Sequence of chain 1.A:
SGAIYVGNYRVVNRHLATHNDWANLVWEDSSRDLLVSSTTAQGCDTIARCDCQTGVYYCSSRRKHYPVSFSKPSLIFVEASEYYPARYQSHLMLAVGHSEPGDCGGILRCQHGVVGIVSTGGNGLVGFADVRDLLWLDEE

Binding-site contacts:
Ligand atom N7 contacts residue GLN59 of chain 1.A at 4.3 Å.
Ligand atom C5 contacts residue LYS78 of chain 1.A at 4.1 Å.
Ligand atom N7 contacts residue LYS78 of chain 1.A at 3.0 Å (salt-bridge).
Ligand atom N7 contacts residue SER77 of chain 1.A at 4.0 Å.
Ligand atom N2 contacts residue LYS78 of chain 1.A at 3.1 Å (salt-bridge).
Ligand atom C1 contacts residue LYS78 of chain 1.A at 3.7 Å.
Ligand atom C3 contacts residue LYS78 of chain 1.A at 3.6 Å.
Ligand atom C3 contacts residue GLN59 of chain 1.A at 3.8 Å.
Ligand atom N2 contacts residue SER80 of chain 1.A at 4.1 Å.

The protein below binds the small molecule below.
Small molecule (SMILES): Nc1ncccn1